The small molecule below binds the protein below.
Small molecule (SMILES): C[C@H](N)C(=O)O

Binding-site contacts:
Ligand atom N contacts residue LEU119 of chain 1.A at 4.3 Å.
Ligand atom CA contacts residue TYR110 of chain 1.A at 3.6 Å (hydrophobic).
Ligand atom CB contacts residue TRP81 of chain 1.A at 3.6 Å (hydrophobic).
Ligand atom CA contacts residue ASP112 of chain 1.A at 3.6 Å.
Ligand atom N contacts residue TYR110 of chain 1.A at 3.0 Å (h-bond).
Ligand atom OXT contacts residue SER113 of chain 1.A at 3.5 Å (h-bond).
Ligand atom C contacts residue ASP112 of chain 1.A at 4.0 Å.
Ligand atom CB contacts residue PHE139 of chain 1.A at 3.5 Å (hydrophobic).
Ligand atom OXT contacts residue TRP94 of chain 1.A at 2.9 Å (h-bond).
Ligand atom C contacts residue SER113 of chain 1.A at 3.7 Å.
Ligand atom CB contacts residue ASP141 of chain 1.A at 4.1 Å.
Ligand atom O contacts residue ASP112 of chain 1.A at 3.5 Å (salt-bridge).
Ligand atom C contacts residue ARG92 of chain 1.A at 3.6 Å.
Ligand atom N contacts residue PHE139 of chain 1.A at 4.1 Å.
Ligand atom O contacts residue ALA111 of chain 1.A at 4.1 Å.
Ligand atom C contacts residue TRP87 of chain 1.A at 4.3 Å (hydrophobic).
Ligand atom OXT contacts residue TRP87 of chain 1.A at 3.5 Å.
Ligand atom OXT contacts residue TYR110 of chain 1.A at 4.4 Å.
Ligand atom O contacts residue TYR110 of chain 1.A at 3.4 Å.
Ligand atom N contacts residue ASP112 of chain 1.A at 2.8 Å (salt-bridge).
Ligand atom C contacts residue TYR110 of chain 1.A at 3.8 Å (hydrophobic).
Ligand atom CB contacts residue TRP87 of chain 1.A at 4.4 Å (hydrophobic).
Ligand atom CA contacts residue ASP141 of chain 1.A at 4.0 Å.
Ligand atom CB contacts residue ASP112 of chain 1.A at 3.4 Å.
Ligand atom CA contacts residue TRP94 of chain 1.A at 3.7 Å (hydrophobic).
Ligand atom CB contacts residue LEU63 of chain 1.A at 3.9 Å (hydrophobic).
Ligand atom O contacts residue SER113 of chain 1.A at 2.9 Å (h-bond).
Ligand atom OXT contacts residue ARG92 of chain 1.A at 2.8 Å (salt-bridge).
Ligand atom C contacts residue TRP94 of chain 1.A at 3.5 Å (hydrophobic).
Ligand atom CA contacts residue PHE139 of chain 1.A at 3.9 Å (hydrophobic).
Ligand atom N contacts residue ASP141 of chain 1.A at 2.9 Å (salt-bridge).
Ligand atom O contacts residue ARG92 of chain 1.A at 2.9 Å (salt-bridge).

Sequence of chain 1.A:
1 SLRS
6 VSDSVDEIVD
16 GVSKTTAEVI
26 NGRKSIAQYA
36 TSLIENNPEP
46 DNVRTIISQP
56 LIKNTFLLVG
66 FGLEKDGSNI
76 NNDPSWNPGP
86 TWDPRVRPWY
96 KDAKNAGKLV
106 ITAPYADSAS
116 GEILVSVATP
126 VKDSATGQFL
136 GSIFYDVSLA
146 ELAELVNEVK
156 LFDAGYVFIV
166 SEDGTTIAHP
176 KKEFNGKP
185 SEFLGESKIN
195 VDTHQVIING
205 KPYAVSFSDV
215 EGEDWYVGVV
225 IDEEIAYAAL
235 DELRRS